This protein binds this small molecule.
Small molecule (SMILES): CC(=O)N[C@@H]1[C@@H](O)[C@H](O)[C@@H](CO)O[C@H]1O

Binding-site contacts:
Ligand atom C3 contacts residue ASN67 of chain 8.A at 3.8 Å.
Ligand atom C7 contacts residue ASN67 of chain 8.A at 3.9 Å.
Ligand atom C1 contacts residue ASN67 of chain 8.A at 1.4 Å.
Ligand atom O7 contacts residue ASN67 of chain 8.A at 4.3 Å.
Ligand atom C8 contacts residue ASN67 of chain 8.A at 4.3 Å.
Ligand atom N2 contacts residue ASN67 of chain 8.A at 2.9 Å (h-bond).
Ligand atom C4 contacts residue ASN67 of chain 8.A at 4.2 Å.
Ligand atom O5 contacts residue ASN67 of chain 8.A at 2.4 Å (h-bond).
Ligand atom C2 contacts residue ASN67 of chain 8.A at 2.5 Å.
Ligand atom C5 contacts residue ASN67 of chain 8.A at 3.7 Å.
Ligand atom C8 contacts residue PHE90 of chain 8.A at 3.7 Å (hydrophobic).
Ligand atom C8 contacts residue MET118 of chain 8.A at 4.3 Å (hydrophobic).

Sequence of chain 8.A:
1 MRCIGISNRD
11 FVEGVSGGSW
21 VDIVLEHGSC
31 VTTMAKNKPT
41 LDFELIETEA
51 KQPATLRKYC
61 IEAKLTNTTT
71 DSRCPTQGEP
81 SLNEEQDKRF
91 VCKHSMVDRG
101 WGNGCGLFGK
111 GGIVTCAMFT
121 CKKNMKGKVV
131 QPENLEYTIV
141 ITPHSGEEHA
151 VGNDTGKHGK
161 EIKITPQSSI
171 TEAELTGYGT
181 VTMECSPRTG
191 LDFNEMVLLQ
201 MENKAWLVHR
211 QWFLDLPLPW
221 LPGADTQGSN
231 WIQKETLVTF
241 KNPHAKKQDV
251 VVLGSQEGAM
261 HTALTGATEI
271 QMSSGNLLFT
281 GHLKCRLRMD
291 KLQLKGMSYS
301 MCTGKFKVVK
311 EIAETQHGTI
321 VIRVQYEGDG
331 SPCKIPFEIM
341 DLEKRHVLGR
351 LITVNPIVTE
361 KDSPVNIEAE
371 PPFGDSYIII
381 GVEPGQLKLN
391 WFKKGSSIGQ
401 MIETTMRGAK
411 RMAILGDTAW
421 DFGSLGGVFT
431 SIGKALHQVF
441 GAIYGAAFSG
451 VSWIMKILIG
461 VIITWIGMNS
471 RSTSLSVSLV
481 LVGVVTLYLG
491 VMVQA